Sequence of chain 1.A:
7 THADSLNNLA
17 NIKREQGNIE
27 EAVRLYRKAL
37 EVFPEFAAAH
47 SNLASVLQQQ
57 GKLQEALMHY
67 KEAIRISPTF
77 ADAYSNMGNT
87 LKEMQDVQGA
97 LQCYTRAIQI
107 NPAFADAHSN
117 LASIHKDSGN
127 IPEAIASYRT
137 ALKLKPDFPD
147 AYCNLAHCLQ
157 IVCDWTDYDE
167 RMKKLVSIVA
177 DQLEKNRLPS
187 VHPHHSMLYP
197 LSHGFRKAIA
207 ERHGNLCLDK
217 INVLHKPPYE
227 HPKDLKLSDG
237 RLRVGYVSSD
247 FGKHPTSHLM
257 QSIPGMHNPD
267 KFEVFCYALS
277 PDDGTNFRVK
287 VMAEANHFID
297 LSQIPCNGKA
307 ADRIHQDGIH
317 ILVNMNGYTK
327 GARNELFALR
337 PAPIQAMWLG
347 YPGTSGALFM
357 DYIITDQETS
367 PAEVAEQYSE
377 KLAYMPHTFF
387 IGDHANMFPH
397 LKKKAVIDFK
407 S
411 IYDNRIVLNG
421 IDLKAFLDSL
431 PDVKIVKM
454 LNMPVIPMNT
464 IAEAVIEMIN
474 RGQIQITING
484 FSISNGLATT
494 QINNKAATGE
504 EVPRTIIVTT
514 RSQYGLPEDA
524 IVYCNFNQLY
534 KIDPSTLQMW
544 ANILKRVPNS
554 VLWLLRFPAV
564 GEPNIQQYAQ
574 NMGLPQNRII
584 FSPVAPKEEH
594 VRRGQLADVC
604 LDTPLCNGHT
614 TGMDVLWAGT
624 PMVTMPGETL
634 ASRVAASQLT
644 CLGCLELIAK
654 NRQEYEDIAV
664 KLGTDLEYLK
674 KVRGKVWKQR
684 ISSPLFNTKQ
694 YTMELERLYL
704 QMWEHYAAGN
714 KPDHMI

Binding-site contacts:
Ligand atom N contacts residue 12V1 of chain 1.C at 3.0 Å (h-bond).
Ligand atom N contacts residue HIS188 of chain 1.A at 3.5 Å (h-bond).
Ligand atom O contacts residue LYS326 of chain 1.A at 4.0 Å.
Ligand atom CB contacts residue 12V1 of chain 1.C at 3.6 Å.
Ligand atom O contacts residue HIS190 of chain 1.A at 4.0 Å.
Ligand atom O contacts residue PRO251 of chain 1.A at 3.5 Å.
Ligand atom C contacts residue HIS250 of chain 1.A at 4.0 Å.
Ligand atom CB contacts residue HIS188 of chain 1.A at 3.6 Å.
Ligand atom OG contacts residue GLY346 of chain 1.A at 3.9 Å.
Ligand atom C contacts residue HIS188 of chain 1.A at 4.0 Å.
Ligand atom CB contacts residue 12V1 of chain 1.C at 3.4 Å.
Ligand atom N contacts residue LYS326 of chain 1.A at 3.2 Å (salt-bridge).
Ligand atom C contacts residue PRO251 of chain 1.A at 3.9 Å (hydrophobic).
Ligand atom CA contacts residue TYR324 of chain 1.A at 3.9 Å (hydrophobic).
Ligand atom N contacts residue TYR324 of chain 1.A at 3.4 Å (h-bond).
Ligand atom O contacts residue 12V1 of chain 1.C at 3.5 Å.
Ligand atom CG1 contacts residue PHE560 of chain 1.A at 4.0 Å (hydrophobic).
Ligand atom OG contacts residue 12V1 of chain 1.C at 3.5 Å.
Ligand atom CA contacts residue PRO251 of chain 1.A at 4.0 Å (hydrophobic).
Ligand atom OG contacts residue THR325 of chain 1.A at 3.8 Å.
Ligand atom C contacts residue PRO251 of chain 1.A at 4.0 Å (hydrophobic).
Ligand atom CA contacts residue 12V1 of chain 1.C at 3.8 Å.
Ligand atom O contacts residue HIS250 of chain 1.A at 3.3 Å (h-bond).
Ligand atom CA contacts residue HIS188 of chain 1.A at 3.9 Å.
Ligand atom O contacts residue LYS326 of chain 1.A at 2.9 Å (salt-bridge).
Ligand atom CA contacts residue 12V1 of chain 1.C at 3.6 Å.
Ligand atom N contacts residue THR325 of chain 1.A at 3.3 Å.
Ligand atom NH2 contacts residue GLN531 of chain 1.A at 3.9 Å.
Ligand atom C contacts residue LYS326 of chain 1.A at 3.7 Å.
Ligand atom CG1 contacts residue 12V1 of chain 1.C at 4.0 Å.
Ligand atom N contacts residue PRO251 of chain 1.A at 4.0 Å.
Ligand atom C contacts residue 12V1 of chain 1.C at 4.1 Å.
Ligand atom O contacts residue THR325 of chain 1.A at 3.3 Å.
Ligand atom N contacts residue PRO251 of chain 1.A at 4.1 Å.
Ligand atom CB contacts residue HIS191 of chain 1.A at 3.5 Å.
Ligand atom CB contacts residue HIS190 of chain 1.A at 4.0 Å.
Ligand atom CB contacts residue GLN531 of chain 1.A at 3.8 Å.
Ligand atom CA contacts residue HIS190 of chain 1.A at 4.0 Å.
Ligand atom N contacts residue HIS190 of chain 1.A at 3.6 Å.
Ligand atom CG2 contacts residue GLN531 of chain 1.A at 3.7 Å.

The protein below binds the small molecule below.
Small molecule (SMILES): CC(C)[C@H](NC(=O)[C@H](C)N)C(=O)N[C@@H](CO)C(=O)N[C@@H](CCCN=C(N)N)C(=O)N[C@@H](C)C(N)=O